Sequence of chain 1.C:
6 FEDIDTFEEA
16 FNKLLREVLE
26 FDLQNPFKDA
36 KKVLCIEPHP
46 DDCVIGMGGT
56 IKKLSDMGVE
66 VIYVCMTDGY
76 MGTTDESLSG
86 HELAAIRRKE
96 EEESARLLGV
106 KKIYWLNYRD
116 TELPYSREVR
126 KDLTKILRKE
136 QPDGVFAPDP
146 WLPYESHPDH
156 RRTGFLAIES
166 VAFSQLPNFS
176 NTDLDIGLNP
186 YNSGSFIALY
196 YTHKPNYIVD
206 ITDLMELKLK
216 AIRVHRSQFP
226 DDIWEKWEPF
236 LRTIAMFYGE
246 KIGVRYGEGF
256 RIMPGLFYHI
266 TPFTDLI

The protein below binds the small molecule below.
Small molecule (SMILES): CP(=O)(O)N[C@@H]1[C@@H](O)[C@H](O)[C@@H](CO)O[C@H]1O

Sequence of chain 1.B:
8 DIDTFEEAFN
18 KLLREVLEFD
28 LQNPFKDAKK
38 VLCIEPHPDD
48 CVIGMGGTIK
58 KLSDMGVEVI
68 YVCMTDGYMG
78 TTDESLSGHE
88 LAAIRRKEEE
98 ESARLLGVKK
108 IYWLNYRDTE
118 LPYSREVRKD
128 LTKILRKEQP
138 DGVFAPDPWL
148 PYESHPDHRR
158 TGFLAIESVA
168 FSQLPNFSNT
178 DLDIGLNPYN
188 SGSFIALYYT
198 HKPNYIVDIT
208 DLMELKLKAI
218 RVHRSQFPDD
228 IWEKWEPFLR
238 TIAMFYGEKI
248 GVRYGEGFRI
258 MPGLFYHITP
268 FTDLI

Binding-site contacts:
Ligand atom C3 contacts residue ARG92 of chain 1.C at 3.6 Å.
Ligand atom C8 contacts residue ASP47 of chain 1.C at 3.6 Å.
Ligand atom C5 contacts residue GLY77 of chain 1.C at 4.0 Å.
Ligand atom O6 contacts residue HIS152 of chain 1.C at 2.6 Å (h-bond).
Ligand atom O4 contacts residue GLY77 of chain 1.C at 3.2 Å.
Ligand atom C8 contacts residue ASP46 of chain 1.C at 3.8 Å.
Ligand atom C6 contacts residue HIS152 of chain 1.C at 3.8 Å.
Ligand atom C4 contacts residue ASP115 of chain 1.C at 3.5 Å.
Ligand atom O6 contacts residue THR116 of chain 1.C at 3.3 Å.
Ligand atom O5 contacts residue HIS152 of chain 1.C at 3.5 Å (h-bond).
Ligand atom P7 contacts residue ZN1 of chain 1.H at 2.9 Å.
Ligand atom O4 contacts residue ARG92 of chain 1.C at 2.8 Å (salt-bridge).
Ligand atom C3 contacts residue GLN223 of chain 1.C at 3.9 Å.
Ligand atom O1 contacts residue HIS264 of chain 1.B at 3.4 Å (h-bond).
Ligand atom P7 contacts residue HIS264 of chain 1.B at 3.7 Å.
Ligand atom C8 contacts residue ILE50 of chain 1.C at 3.7 Å (hydrophobic).
Ligand atom O72 contacts residue HIS264 of chain 1.B at 2.5 Å (h-bond).
Ligand atom O72 contacts residue ASP47 of chain 1.C at 3.4 Å (salt-bridge).
Ligand atom C6 contacts residue ASP115 of chain 1.C at 3.5 Å.
Ligand atom O72 contacts residue HIS44 of chain 1.C at 3.4 Å (h-bond).
Ligand atom O3 contacts residue HIS44 of chain 1.C at 3.2 Å.
Ligand atom O4 contacts residue ASP115 of chain 1.C at 2.5 Å (salt-bridge).
Ligand atom O6 contacts residue HIS44 of chain 1.C at 4.0 Å.
Ligand atom O71 contacts residue ASP47 of chain 1.C at 3.3 Å (salt-bridge).
Ligand atom P7 contacts residue HIS44 of chain 1.C at 4.0 Å.
Ligand atom O3 contacts residue ARG92 of chain 1.C at 2.8 Å (salt-bridge).
Ligand atom P7 contacts residue ASP47 of chain 1.C at 3.6 Å.
Ligand atom O71 contacts residue ASP46 of chain 1.C at 2.6 Å (salt-bridge).
Ligand atom O1 contacts residue HIS152 of chain 1.C at 3.7 Å.
Ligand atom C4 contacts residue ARG92 of chain 1.C at 3.8 Å.
Ligand atom C6 contacts residue MET76 of chain 1.C at 4.0 Å (hydrophobic).
Ligand atom O6 contacts residue ASP115 of chain 1.C at 2.6 Å (salt-bridge).
Ligand atom O71 contacts residue HIS44 of chain 1.C at 3.4 Å.
Ligand atom O71 contacts residue ZN1 of chain 1.H at 2.7 Å.
Ligand atom O72 contacts residue ZN1 of chain 1.H at 2.1 Å.
Ligand atom C5 contacts residue ASP115 of chain 1.C at 4.1 Å.
Ligand atom O72 contacts residue HIS155 of chain 1.C at 3.0 Å (h-bond).
Ligand atom O4 contacts residue GLY74 of chain 1.C at 3.8 Å.
Ligand atom P7 contacts residue ASP46 of chain 1.C at 3.7 Å.
Ligand atom C6 contacts residue LEU171 of chain 1.B at 4.0 Å (hydrophobic).